Binding-site contacts:
Ligand atom C8 contacts residue SER85 of chain 1.D at 3.5 Å.
Ligand atom O6 contacts residue SER57 of chain 1.D at 3.3 Å.
Ligand atom N7 contacts residue SER85 of chain 1.D at 2.7 Å (h-bond).
Ligand atom N1 contacts residue GLU60 of chain 1.D at 2.9 Å (salt-bridge).
Ligand atom OP1 contacts residue ARG87 of chain 1.D at 2.9 Å (salt-bridge).
Ligand atom C6 contacts residue ARG59 of chain 1.D at 3.2 Å.
Ligand atom C6 contacts residue HIS102 of chain 1.D at 3.4 Å.
Ligand atom C8 contacts residue ASN84 of chain 1.D at 3.1 Å.
Ligand atom N2 contacts residue GLU60 of chain 1.D at 2.6 Å (salt-bridge).
Ligand atom O6 contacts residue ASN58 of chain 1.D at 2.8 Å (h-bond).
Ligand atom C2 contacts residue HIS102 of chain 1.D at 3.4 Å.
Ligand atom O3' contacts residue SER38 of chain 1.D at 3.4 Å (h-bond).
Ligand atom N3 contacts residue PHE56 of chain 1.D at 3.5 Å.
Ligand atom O4' contacts residue HIS102 of chain 1.D at 3.4 Å (h-bond).
Ligand atom N1 contacts residue ARG59 of chain 1.D at 3.2 Å (salt-bridge).
Ligand atom O5' contacts residue ARG87 of chain 1.D at 3.3 Å (salt-bridge).
Ligand atom C5 contacts residue ARG59 of chain 1.D at 3.3 Å.
Ligand atom OP1 contacts residue ARG83 of chain 1.D at 3.2 Å (salt-bridge).
Ligand atom C4 contacts residue ARG59 of chain 1.D at 3.5 Å.
Ligand atom C4 contacts residue PHE56 of chain 1.D at 3.4 Å (hydrophobic).
Ligand atom O6 contacts residue ARG59 of chain 1.D at 2.8 Å (salt-bridge).
Ligand atom C5' contacts residue HIS102 of chain 1.D at 3.5 Å.
Ligand atom OP1 contacts residue ARG83 of chain 1.D at 3.0 Å (salt-bridge).
Ligand atom C2 contacts residue ARG59 of chain 1.D at 3.5 Å.
Ligand atom N3 contacts residue HIS102 of chain 1.D at 3.4 Å.
Ligand atom OP2 contacts residue LYS27 of chain 1.D at 2.8 Å (salt-bridge).
Ligand atom O4' contacts residue ARG87 of chain 1.D at 3.1 Å (salt-bridge).
Ligand atom OP2 contacts residue ARG83 of chain 1.D at 2.8 Å (salt-bridge).
Ligand atom N7 contacts residue SER57 of chain 1.D at 3.0 Å (h-bond).
Ligand atom O4' contacts residue TYR103 of chain 1.D at 3.3 Å (h-bond).
Ligand atom OP2 contacts residue LYS27 of chain 1.D at 2.7 Å (salt-bridge).
Ligand atom C2 contacts residue GLU60 of chain 1.D at 3.5 Å.
Ligand atom C4' contacts residue GLU73 of chain 1.D at 3.5 Å.
Ligand atom OP1 contacts residue TYR103 of chain 1.D at 2.7 Å (h-bond).
Ligand atom C5 contacts residue PHE56 of chain 1.D at 3.5 Å (hydrophobic).
Ligand atom O5' contacts residue HIS102 of chain 1.D at 2.8 Å (h-bond).
Ligand atom C5 contacts residue HIS102 of chain 1.D at 3.4 Å.
Ligand atom OP2 contacts residue ARG83 of chain 1.D at 2.9 Å (salt-bridge).
Ligand atom N1 contacts residue HIS102 of chain 1.D at 3.4 Å (h-bond).
Ligand atom C5' contacts residue GLU73 of chain 1.D at 3.3 Å.

Sequence of chain 1.D:
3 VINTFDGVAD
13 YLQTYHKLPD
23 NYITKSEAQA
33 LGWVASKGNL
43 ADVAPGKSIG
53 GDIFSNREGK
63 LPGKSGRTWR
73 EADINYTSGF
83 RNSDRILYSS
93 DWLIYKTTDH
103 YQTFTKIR

The protein below binds the small molecule below.
Small molecule (SMILES): Nc1ccn([C@H]2C[C@H](O)[C@@H](CO[P](=O)(O)O[C@H]3C[C@H](n4cnc5c(N)ncnc54)O[C@@H]3CO[P](=O)(O)O[C@H]3C[C@H](n4cnc5c(=O)nc(N)[nH]c54)O[C@@H]3COP(=O)(O)O)O2)c(=O)n1